Binding-site contacts:
Ligand atom C8 contacts residue LYS244 of chain 1.A at 3.5 Å.
Ligand atom O5 contacts residue ASN210 of chain 1.A at 2.6 Å (h-bond).
Ligand atom C5 contacts residue ASN210 of chain 1.A at 3.8 Å.
Ligand atom C2 contacts residue ASN210 of chain 1.A at 2.5 Å.
Ligand atom N2 contacts residue ASN210 of chain 1.A at 2.8 Å (h-bond).
Ligand atom C3 contacts residue ASN210 of chain 1.A at 3.6 Å.
Ligand atom C4 contacts residue ASN210 of chain 1.A at 4.3 Å.
Ligand atom C2 contacts residue GLY242 of chain 1.A at 4.4 Å.
Ligand atom C1 contacts residue ASN210 of chain 1.A at 1.5 Å.
Ligand atom O5 contacts residue GLY242 of chain 1.A at 3.9 Å.
Ligand atom C6 contacts residue GLY242 of chain 1.A at 4.0 Å.
Ligand atom C8 contacts residue PHE243 of chain 1.A at 3.9 Å (hydrophobic).
Ligand atom C7 contacts residue ASN210 of chain 1.A at 3.8 Å.
Ligand atom O6 contacts residue GLY242 of chain 1.A at 3.6 Å.
Ligand atom C8 contacts residue ASN210 of chain 1.A at 3.6 Å.
Ligand atom C1 contacts residue GLY242 of chain 1.A at 4.3 Å.
Ligand atom C5 contacts residue GLY242 of chain 1.A at 4.4 Å.

A small-molecule ligand and the protein it binds are described below.
Small molecule (SMILES): CC(=O)N[C@H]1[C@H](O[C@H]2[C@H](O)[C@@H](NC(C)=O)CO[C@@H]2CO)O[C@H](CO)[C@@H](O[C@@H]2O[C@H](CO)[C@@H](O)[C@H](O)[C@@H]2O)[C@@H]1O

Sequence of chain 1.A:
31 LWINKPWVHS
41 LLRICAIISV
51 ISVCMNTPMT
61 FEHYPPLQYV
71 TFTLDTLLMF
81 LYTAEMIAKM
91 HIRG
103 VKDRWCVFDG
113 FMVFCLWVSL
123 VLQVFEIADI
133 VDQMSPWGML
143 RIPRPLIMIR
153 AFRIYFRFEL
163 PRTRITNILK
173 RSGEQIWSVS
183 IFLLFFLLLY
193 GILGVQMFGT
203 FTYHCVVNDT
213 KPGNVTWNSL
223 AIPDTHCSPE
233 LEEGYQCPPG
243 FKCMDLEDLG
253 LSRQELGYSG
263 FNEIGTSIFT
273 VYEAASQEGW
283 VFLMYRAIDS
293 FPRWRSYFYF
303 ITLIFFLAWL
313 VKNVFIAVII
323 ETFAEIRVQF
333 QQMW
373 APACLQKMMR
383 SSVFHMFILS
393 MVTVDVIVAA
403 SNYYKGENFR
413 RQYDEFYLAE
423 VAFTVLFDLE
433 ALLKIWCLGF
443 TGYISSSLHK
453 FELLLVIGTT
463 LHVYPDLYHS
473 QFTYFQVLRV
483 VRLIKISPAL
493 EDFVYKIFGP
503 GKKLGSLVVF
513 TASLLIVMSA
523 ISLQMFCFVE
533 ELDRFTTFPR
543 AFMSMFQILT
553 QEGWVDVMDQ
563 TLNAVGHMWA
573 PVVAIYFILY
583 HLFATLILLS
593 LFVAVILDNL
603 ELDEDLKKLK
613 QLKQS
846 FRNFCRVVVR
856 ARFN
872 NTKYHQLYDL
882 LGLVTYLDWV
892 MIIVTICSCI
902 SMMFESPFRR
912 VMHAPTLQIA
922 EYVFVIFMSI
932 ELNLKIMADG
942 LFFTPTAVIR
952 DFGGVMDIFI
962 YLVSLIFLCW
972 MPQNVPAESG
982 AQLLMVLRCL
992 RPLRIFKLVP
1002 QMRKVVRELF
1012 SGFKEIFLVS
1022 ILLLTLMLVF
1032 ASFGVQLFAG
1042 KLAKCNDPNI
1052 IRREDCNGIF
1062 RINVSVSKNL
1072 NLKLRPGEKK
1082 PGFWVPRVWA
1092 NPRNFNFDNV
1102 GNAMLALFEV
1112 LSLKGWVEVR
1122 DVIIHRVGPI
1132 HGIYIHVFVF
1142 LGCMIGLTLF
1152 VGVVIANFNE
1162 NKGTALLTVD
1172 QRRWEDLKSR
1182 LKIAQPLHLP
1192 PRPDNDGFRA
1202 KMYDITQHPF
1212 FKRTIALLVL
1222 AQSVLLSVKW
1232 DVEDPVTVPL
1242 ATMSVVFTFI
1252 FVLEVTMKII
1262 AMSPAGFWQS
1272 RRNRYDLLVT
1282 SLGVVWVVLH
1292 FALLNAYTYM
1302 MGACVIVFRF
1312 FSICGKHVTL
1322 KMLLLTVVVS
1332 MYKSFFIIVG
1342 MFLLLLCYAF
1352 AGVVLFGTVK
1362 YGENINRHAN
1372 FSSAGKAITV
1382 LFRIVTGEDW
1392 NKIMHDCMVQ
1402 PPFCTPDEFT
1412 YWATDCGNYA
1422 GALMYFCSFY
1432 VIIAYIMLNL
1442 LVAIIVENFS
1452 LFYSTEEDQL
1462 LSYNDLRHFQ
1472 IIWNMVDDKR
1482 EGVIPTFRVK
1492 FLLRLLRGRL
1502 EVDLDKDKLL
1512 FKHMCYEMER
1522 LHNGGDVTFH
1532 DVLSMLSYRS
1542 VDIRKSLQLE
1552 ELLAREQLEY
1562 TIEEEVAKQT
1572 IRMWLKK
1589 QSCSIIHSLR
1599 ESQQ